The small molecule below binds the protein below.
Small molecule (SMILES): N[C@@H](Cc1c[nH]c2ccccc12)C(=O)O

Binding-site contacts:
Ligand atom O contacts residue THR28 of chain 2.L at 3.4 Å.
Ligand atom O contacts residue SER51 of chain 2.L at 2.9 Å (h-bond).
Ligand atom NE1 contacts residue THR50 of chain 3.F at 3.8 Å.
Ligand atom CZ3 contacts residue HIS32 of chain 3.F at 3.6 Å.
Ligand atom CB contacts residue HIS31 of chain 3.F at 3.8 Å.
Ligand atom CZ2 contacts residue ILE53 of chain 3.F at 4.1 Å (hydrophobic).
Ligand atom CA contacts residue THR47 of chain 3.F at 3.8 Å.
Ligand atom CB contacts residue THR47 of chain 3.F at 4.1 Å.
Ligand atom OXT contacts residue ALA52 of chain 2.L at 3.4 Å.
Ligand atom CE3 contacts residue HIS32 of chain 3.F at 3.9 Å.
Ligand atom CD2 contacts residue THR50 of chain 3.F at 3.9 Å.
Ligand atom N contacts residue GLY25 of chain 2.L at 2.9 Å (h-bond).
Ligand atom N contacts residue ARG24 of chain 2.L at 3.6 Å.
Ligand atom CZ2 contacts residue VAL19 of chain 3.F at 3.9 Å (hydrophobic).
Ligand atom CD1 contacts residue THR50 of chain 3.F at 3.5 Å.
Ligand atom CD1 contacts residue THR47 of chain 3.F at 3.9 Å.
Ligand atom O contacts residue LEU22 of chain 2.L at 3.9 Å.
Ligand atom NE1 contacts residue ALA44 of chain 3.F at 3.8 Å.
Ligand atom N contacts residue SER51 of chain 2.L at 3.7 Å.
Ligand atom CH2 contacts residue VAL19 of chain 3.F at 3.6 Å (hydrophobic).
Ligand atom CE3 contacts residue HIS31 of chain 3.F at 3.8 Å.
Ligand atom C contacts residue THR23 of chain 2.L at 3.2 Å.
Ligand atom CD2 contacts residue HIS31 of chain 3.F at 4.2 Å.
Ligand atom CA contacts residue THR23 of chain 2.L at 3.8 Å.
Ligand atom CB contacts residue THR50 of chain 3.F at 3.2 Å.
Ligand atom NE1 contacts residue GLN45 of chain 3.F at 3.2 Å (h-bond).
Ligand atom CB contacts residue THR28 of chain 2.L at 3.9 Å.
Ligand atom CA contacts residue SER51 of chain 2.L at 3.3 Å.
Ligand atom CH2 contacts residue GLY21 of chain 3.F at 4.0 Å.
Ligand atom O contacts residue ARG24 of chain 2.L at 3.8 Å.
Ligand atom N contacts residue THR23 of chain 2.L at 3.1 Å (h-bond).
Ligand atom CZ2 contacts residue ALA44 of chain 3.F at 4.0 Å (hydrophobic).
Ligand atom CE2 contacts residue THR50 of chain 3.F at 4.1 Å.
Ligand atom CE2 contacts residue ALA44 of chain 3.F at 4.1 Å (hydrophobic).
Ligand atom CG contacts residue THR50 of chain 3.F at 3.2 Å.
Ligand atom O contacts residue THR23 of chain 2.L at 2.3 Å (h-bond).
Ligand atom CZ3 contacts residue GLY21 of chain 3.F at 4.0 Å.
Ligand atom C contacts residue SER51 of chain 2.L at 2.6 Å.
Ligand atom CD1 contacts residue GLN45 of chain 3.F at 3.3 Å.
Ligand atom OXT contacts residue SER51 of chain 2.L at 2.6 Å (h-bond).

Sequence of chain 3.F:
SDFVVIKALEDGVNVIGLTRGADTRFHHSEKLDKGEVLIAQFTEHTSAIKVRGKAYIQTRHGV

Sequence of chain 2.L:
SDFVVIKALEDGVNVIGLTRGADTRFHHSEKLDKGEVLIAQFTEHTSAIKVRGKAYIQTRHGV